Sequence of chain 1.A:
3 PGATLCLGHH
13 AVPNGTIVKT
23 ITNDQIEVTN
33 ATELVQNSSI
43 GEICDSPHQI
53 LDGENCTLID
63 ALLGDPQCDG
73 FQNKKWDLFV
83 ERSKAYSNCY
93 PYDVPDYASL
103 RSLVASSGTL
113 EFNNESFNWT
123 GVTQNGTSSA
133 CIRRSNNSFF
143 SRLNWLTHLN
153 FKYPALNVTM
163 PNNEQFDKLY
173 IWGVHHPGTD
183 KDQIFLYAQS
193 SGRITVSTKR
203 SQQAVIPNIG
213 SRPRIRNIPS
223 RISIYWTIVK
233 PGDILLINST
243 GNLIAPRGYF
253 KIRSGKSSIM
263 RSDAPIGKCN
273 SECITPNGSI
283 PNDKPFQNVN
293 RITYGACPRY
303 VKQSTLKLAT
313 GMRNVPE

This protein binds this small molecule.
Small molecule (SMILES): CC(=O)N[C@H]1[C@H](O[C@H]2[C@H](O)[C@@H](NC(C)=O)CO[C@@H]2CO)O[C@H](CO)[C@@H](O)[C@@H]1O

Sequence of chain 1.B:
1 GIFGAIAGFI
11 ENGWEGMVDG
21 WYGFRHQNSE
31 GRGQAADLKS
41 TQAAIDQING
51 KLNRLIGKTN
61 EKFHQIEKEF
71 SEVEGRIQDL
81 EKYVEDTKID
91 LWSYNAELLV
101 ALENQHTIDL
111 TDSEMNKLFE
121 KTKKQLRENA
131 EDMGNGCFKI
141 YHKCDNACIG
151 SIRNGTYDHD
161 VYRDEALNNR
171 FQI

Binding-site contacts:
Ligand atom C8 contacts residue VAL291 of chain 1.A at 4.1 Å (hydrophobic).
Ligand atom C1 contacts residue VAL291 of chain 1.A at 3.3 Å (hydrophobic).
Ligand atom O7 contacts residue ASN279 of chain 1.A at 3.5 Å (h-bond).
Ligand atom O5 contacts residue ASN292 of chain 1.A at 3.5 Å (h-bond).
Ligand atom C4 contacts residue ASN279 of chain 1.A at 4.2 Å.
Ligand atom C3 contacts residue ASN279 of chain 1.A at 3.7 Å.
Ligand atom C6 contacts residue ASN292 of chain 1.A at 4.1 Å.
Ligand atom N2 contacts residue VAL291 of chain 1.A at 3.1 Å (h-bond).
Ligand atom O5 contacts residue ASN279 of chain 1.A at 2.4 Å (h-bond).
Ligand atom C6 contacts residue GLU69 of chain 1.B at 4.5 Å.
Ligand atom C2 contacts residue ASN279 of chain 1.A at 2.3 Å.
Ligand atom C2 contacts residue VAL291 of chain 1.A at 3.7 Å (hydrophobic).
Ligand atom O5 contacts residue VAL291 of chain 1.A at 4.4 Å.
Ligand atom C8 contacts residue ASN39 of chain 1.A at 3.7 Å.
Ligand atom C5 contacts residue ASN279 of chain 1.A at 3.7 Å.
Ligand atom C7 contacts residue ASN279 of chain 1.A at 3.4 Å.
Ligand atom C8 contacts residue GLU69 of chain 1.B at 4.0 Å.
Ligand atom C1 contacts residue ASN279 of chain 1.A at 1.4 Å.
Ligand atom C5 contacts residue ASN292 of chain 1.A at 3.8 Å.
Ligand atom C7 contacts residue VAL291 of chain 1.A at 4.1 Å (hydrophobic).
Ligand atom C3 contacts residue VAL291 of chain 1.A at 4.2 Å (hydrophobic).
Ligand atom N2 contacts residue ASN279 of chain 1.A at 2.8 Å (h-bond).
Ligand atom C1 contacts residue ASN292 of chain 1.A at 3.7 Å.